A small-molecule ligand and the protein it binds are described below.
Small molecule (SMILES): N[C@@H](CCC(=O)O)C(=O)O

Sequence of chain 2.C:
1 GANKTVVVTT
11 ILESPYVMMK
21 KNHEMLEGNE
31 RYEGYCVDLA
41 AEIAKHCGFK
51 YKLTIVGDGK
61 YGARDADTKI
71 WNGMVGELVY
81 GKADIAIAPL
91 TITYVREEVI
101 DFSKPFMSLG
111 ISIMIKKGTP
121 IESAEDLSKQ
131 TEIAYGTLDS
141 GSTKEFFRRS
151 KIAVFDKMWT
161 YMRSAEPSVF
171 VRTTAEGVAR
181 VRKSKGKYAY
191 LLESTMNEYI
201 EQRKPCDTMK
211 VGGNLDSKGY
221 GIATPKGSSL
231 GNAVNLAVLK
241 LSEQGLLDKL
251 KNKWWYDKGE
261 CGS

Binding-site contacts:
Ligand atom CB contacts residue GLU193 of chain 2.C at 4.0 Å.
Ligand atom OE2 contacts residue LEU138 of chain 2.C at 4.1 Å.
Ligand atom CD contacts residue GLU193 of chain 2.C at 4.0 Å.
Ligand atom N contacts residue GLU193 of chain 2.C at 2.8 Å (salt-bridge).
Ligand atom OXT contacts residue TYR61 of chain 2.C at 3.5 Å.
Ligand atom OE2 contacts residue GLY141 of chain 2.C at 3.7 Å.
Ligand atom CG contacts residue LEU138 of chain 2.C at 3.7 Å (hydrophobic).
Ligand atom OE2 contacts residue SER142 of chain 2.C at 3.4 Å (h-bond).
Ligand atom O contacts residue ARG96 of chain 2.C at 2.9 Å (salt-bridge).
Ligand atom CA contacts residue THR91 of chain 2.C at 3.5 Å.
Ligand atom N contacts residue SER142 of chain 2.C at 4.1 Å.
Ligand atom OXT contacts residue SER142 of chain 2.C at 4.0 Å.
Ligand atom CA contacts residue SER142 of chain 2.C at 3.3 Å.
Ligand atom OXT contacts residue THR91 of chain 2.C at 2.8 Å (h-bond).
Ligand atom OE1 contacts residue GLU193 of chain 2.C at 3.8 Å.
Ligand atom CA contacts residue TYR61 of chain 2.C at 4.0 Å (hydrophobic).
Ligand atom CG contacts residue TYR61 of chain 2.C at 4.3 Å (hydrophobic).
Ligand atom CD contacts residue LEU138 of chain 2.C at 4.0 Å (hydrophobic).
Ligand atom N contacts residue PRO89 of chain 2.C at 2.9 Å (h-bond).
Ligand atom C contacts residue TYR61 of chain 2.C at 3.7 Å (hydrophobic).
Ligand atom O contacts residue GLY141 of chain 2.C at 3.2 Å.
Ligand atom C contacts residue THR91 of chain 2.C at 3.7 Å.
Ligand atom CB contacts residue TYR61 of chain 2.C at 3.5 Å (hydrophobic).
Ligand atom C contacts residue SER142 of chain 2.C at 3.3 Å.
Ligand atom CA contacts residue GLU193 of chain 2.C at 3.4 Å.
Ligand atom OXT contacts residue LEU90 of chain 2.C at 3.5 Å.
Ligand atom OE1 contacts residue THR143 of chain 2.C at 2.7 Å (h-bond).
Ligand atom CA contacts residue PRO89 of chain 2.C at 4.0 Å (hydrophobic).
Ligand atom N contacts residue TYR61 of chain 2.C at 4.1 Å.
Ligand atom O contacts residue TYR61 of chain 2.C at 3.5 Å.
Ligand atom CD contacts residue THR143 of chain 2.C at 3.3 Å.
Ligand atom OXT contacts residue ARG96 of chain 2.C at 2.8 Å (salt-bridge).
Ligand atom N contacts residue THR91 of chain 2.C at 2.9 Å (h-bond).
Ligand atom C contacts residue ARG96 of chain 2.C at 3.4 Å.
Ligand atom OXT contacts residue PRO89 of chain 2.C at 3.7 Å.
Ligand atom N contacts residue TYR220 of chain 2.C at 3.7 Å.
Ligand atom CB contacts residue LEU138 of chain 2.C at 4.0 Å (hydrophobic).
Ligand atom OE2 contacts residue THR143 of chain 2.C at 3.1 Å (h-bond).
Ligand atom O contacts residue SER142 of chain 2.C at 2.9 Å (h-bond).
Ligand atom CG contacts residue GLU193 of chain 2.C at 3.5 Å.